Sequence of chain 1.A:
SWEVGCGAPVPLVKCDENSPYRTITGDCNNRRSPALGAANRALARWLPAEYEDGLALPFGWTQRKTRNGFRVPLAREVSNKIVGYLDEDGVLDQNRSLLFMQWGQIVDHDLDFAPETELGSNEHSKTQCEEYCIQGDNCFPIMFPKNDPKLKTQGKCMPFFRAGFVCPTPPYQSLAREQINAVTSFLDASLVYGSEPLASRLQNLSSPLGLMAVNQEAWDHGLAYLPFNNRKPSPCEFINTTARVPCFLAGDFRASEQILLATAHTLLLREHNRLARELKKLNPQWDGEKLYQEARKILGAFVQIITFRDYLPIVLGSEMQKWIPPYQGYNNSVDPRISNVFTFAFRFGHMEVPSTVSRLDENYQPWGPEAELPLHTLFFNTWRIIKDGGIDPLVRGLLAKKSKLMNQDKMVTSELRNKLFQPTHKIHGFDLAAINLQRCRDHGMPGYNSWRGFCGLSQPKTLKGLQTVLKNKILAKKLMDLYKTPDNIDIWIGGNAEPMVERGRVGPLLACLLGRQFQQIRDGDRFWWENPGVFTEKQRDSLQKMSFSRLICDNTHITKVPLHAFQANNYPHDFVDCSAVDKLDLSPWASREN

This protein binds this small molecule.
Small molecule (SMILES): CC(=O)N[C@H]1[C@H](O[C@H]2[C@H](O)[C@@H](NC(C)=O)CO[C@@H]2CO)O[C@H](CO)[C@@H](O[C@H]2O[C@H](CO)[C@@H](O)[C@H](O)[C@@H]2O)[C@@H]1O

Binding-site contacts:
Ligand atom O6 contacts residue TRP384 of chain 1.A at 3.9 Å.
Ligand atom C5 contacts residue ASN241 of chain 1.A at 3.7 Å.
Ligand atom C2 contacts residue TRP384 of chain 1.A at 3.7 Å (hydrophobic).
Ligand atom O6 contacts residue ALA244 of chain 1.A at 3.0 Å.
Ligand atom C3 contacts residue TRP384 of chain 1.A at 4.2 Å (hydrophobic).
Ligand atom O3 contacts residue TRP384 of chain 1.A at 4.0 Å.
Ligand atom C8 contacts residue ASN241 of chain 1.A at 3.5 Å.
Ligand atom C6 contacts residue TRP384 of chain 1.A at 4.0 Å (hydrophobic).
Ligand atom O5 contacts residue ASN241 of chain 1.A at 2.4 Å (h-bond).
Ligand atom C7 contacts residue TRP384 of chain 1.A at 4.3 Å (hydrophobic).
Ligand atom C1 contacts residue ALA244 of chain 1.A at 4.2 Å (hydrophobic).
Ligand atom C5 contacts residue TRP384 of chain 1.A at 4.3 Å (hydrophobic).
Ligand atom N2 contacts residue TRP384 of chain 1.A at 4.4 Å.
Ligand atom C2 contacts residue ASN241 of chain 1.A at 2.4 Å.
Ligand atom C4 contacts residue ASN241 of chain 1.A at 4.3 Å.
Ligand atom O7 contacts residue TRP384 of chain 1.A at 3.5 Å.
Ligand atom O5 contacts residue ALA244 of chain 1.A at 3.4 Å.
Ligand atom O7 contacts residue ASN241 of chain 1.A at 2.9 Å (h-bond).
Ligand atom C4 contacts residue TRP384 of chain 1.A at 4.0 Å (hydrophobic).
Ligand atom C6 contacts residue ALA244 of chain 1.A at 4.1 Å (hydrophobic).
Ligand atom C1 contacts residue TRP384 of chain 1.A at 4.3 Å (hydrophobic).
Ligand atom O6 contacts residue LYS388 of chain 1.A at 3.2 Å.
Ligand atom O5 contacts residue TRP384 of chain 1.A at 3.8 Å.
Ligand atom C7 contacts residue ASN241 of chain 1.A at 2.7 Å.
Ligand atom C3 contacts residue ASN241 of chain 1.A at 3.8 Å.
Ligand atom C6 contacts residue LYS388 of chain 1.A at 4.1 Å.
Ligand atom C1 contacts residue ASN241 of chain 1.A at 1.4 Å.
Ligand atom C5 contacts residue ALA244 of chain 1.A at 4.2 Å (hydrophobic).
Ligand atom N2 contacts residue ASN241 of chain 1.A at 2.9 Å (h-bond).